Binding-site contacts:
Ligand atom C4 contacts residue ASN154 of chain 24.A at 4.2 Å.
Ligand atom C1 contacts residue SER156 of chain 24.A at 3.3 Å.
Ligand atom C5 contacts residue ASN154 of chain 24.A at 3.6 Å.
Ligand atom C3 contacts residue ASN154 of chain 24.A at 3.9 Å.
Ligand atom C2 contacts residue ASN154 of chain 24.A at 2.5 Å.
Ligand atom N2 contacts residue SER156 of chain 24.A at 4.2 Å.
Ligand atom C7 contacts residue ASN154 of chain 24.A at 3.4 Å.
Ligand atom C8 contacts residue ASN154 of chain 24.A at 3.9 Å.
Ligand atom O5 contacts residue SER156 of chain 24.A at 3.9 Å.
Ligand atom C1 contacts residue ASN154 of chain 24.A at 1.4 Å.
Ligand atom N2 contacts residue ASN154 of chain 24.A at 3.0 Å (h-bond).
Ligand atom O5 contacts residue ASN154 of chain 24.A at 2.4 Å (h-bond).
Ligand atom C5 contacts residue SER156 of chain 24.A at 3.9 Å.
Ligand atom C2 contacts residue SER156 of chain 24.A at 4.3 Å.
Ligand atom O7 contacts residue ASN154 of chain 24.A at 3.6 Å.

Sequence of chain 24.A:
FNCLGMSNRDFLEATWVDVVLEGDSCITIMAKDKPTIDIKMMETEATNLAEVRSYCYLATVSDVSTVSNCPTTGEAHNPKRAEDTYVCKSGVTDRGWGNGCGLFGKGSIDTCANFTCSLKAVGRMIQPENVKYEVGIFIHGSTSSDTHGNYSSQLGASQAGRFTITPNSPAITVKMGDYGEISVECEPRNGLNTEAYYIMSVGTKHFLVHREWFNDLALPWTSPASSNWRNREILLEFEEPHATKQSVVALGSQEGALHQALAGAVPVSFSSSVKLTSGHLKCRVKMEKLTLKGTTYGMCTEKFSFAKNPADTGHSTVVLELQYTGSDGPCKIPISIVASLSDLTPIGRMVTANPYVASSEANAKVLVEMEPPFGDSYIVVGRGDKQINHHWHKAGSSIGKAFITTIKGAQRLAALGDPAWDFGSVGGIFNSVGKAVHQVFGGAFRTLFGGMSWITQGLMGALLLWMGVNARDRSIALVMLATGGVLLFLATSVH

The protein below binds the small molecule below.
Small molecule (SMILES): CC(=O)N[C@@H]1[C@@H](O)[C@H](O)[C@@H](CO)O[C@H]1O